Binding-site contacts:
Ligand atom F20 contacts residue MET303 of chain 1.A at 3.4 Å.
Ligand atom N9 contacts residue ASP226 of chain 1.A at 2.8 Å (salt-bridge).
Ligand atom C15 contacts residue ALA229 of chain 1.A at 3.8 Å (hydrophobic).
Ligand atom C1 contacts residue TYR83 of chain 1.A at 3.4 Å (hydrophobic).
Ligand atom C15 contacts residue GLY228 of chain 1.A at 3.4 Å.
Ligand atom O11 contacts residue THR85 of chain 1.A at 3.2 Å (h-bond).
Ligand atom C31 contacts residue THR18 of chain 1.A at 3.9 Å.
Ligand atom C7 contacts residue TYR83 of chain 1.A at 3.6 Å (hydrophobic).
Ligand atom O11 contacts residue TYR83 of chain 1.A at 3.6 Å.
Ligand atom N9 contacts residue ASP38 of chain 1.A at 2.9 Å (salt-bridge).
Ligand atom C17 contacts residue THR85 of chain 1.A at 3.8 Å.
Ligand atom C13 contacts residue THR85 of chain 1.A at 3.9 Å.
Ligand atom C15 contacts residue THR85 of chain 1.A at 3.7 Å.
Ligand atom C31 contacts residue GLY228 of chain 1.A at 3.3 Å.
Ligand atom C4 contacts residue GLY228 of chain 1.A at 3.9 Å.
Ligand atom C24 contacts residue SER230 of chain 1.A at 3.5 Å.
Ligand atom F20 contacts residue HIS301 of chain 1.A at 3.1 Å.
Ligand atom C7 contacts residue ASP38 of chain 1.A at 3.3 Å.
Ligand atom C12 contacts residue GLY228 of chain 1.A at 3.5 Å.
Ligand atom N5 contacts residue ASP38 of chain 1.A at 2.7 Å (salt-bridge).
Ligand atom N23 contacts residue GLY228 of chain 1.A at 3.0 Å (h-bond).
Ligand atom C16 contacts residue THR85 of chain 1.A at 3.5 Å.
Ligand atom C6 contacts residue ASP38 of chain 1.A at 3.6 Å.
Ligand atom C1 contacts residue THR85 of chain 1.A at 3.8 Å.
Ligand atom N9 contacts residue GLY228 of chain 1.A at 3.7 Å.
Ligand atom C26 contacts residue GLN19 of chain 1.A at 3.8 Å.
Ligand atom O22 contacts residue SER230 of chain 1.A at 3.7 Å.
Ligand atom C10 contacts residue ASP226 of chain 1.A at 3.4 Å.
Ligand atom C2 contacts residue THR85 of chain 1.A at 3.8 Å.
Ligand atom N23 contacts residue SER230 of chain 1.A at 3.9 Å.
Ligand atom C28 contacts residue PRO118 of chain 1.A at 3.6 Å (hydrophobic).
Ligand atom C24 contacts residue GLY228 of chain 1.A at 3.8 Å.
Ligand atom O11 contacts residue SER84 of chain 1.A at 3.5 Å (h-bond).
Ligand atom N9 contacts residue GLY40 of chain 1.A at 3.9 Å.
Ligand atom C30 contacts residue PHE124 of chain 1.A at 3.9 Å (hydrophobic).
Ligand atom C4 contacts residue ASP226 of chain 1.A at 3.8 Å.
Ligand atom C4 contacts residue ASP38 of chain 1.A at 3.5 Å.
Ligand atom C29 contacts residue PRO118 of chain 1.A at 3.9 Å (hydrophobic).
Ligand atom C29 contacts residue PHE124 of chain 1.A at 3.8 Å (hydrophobic).
Ligand atom C27 contacts residue GLN19 of chain 1.A at 3.8 Å.

Sequence of chain 1.A:
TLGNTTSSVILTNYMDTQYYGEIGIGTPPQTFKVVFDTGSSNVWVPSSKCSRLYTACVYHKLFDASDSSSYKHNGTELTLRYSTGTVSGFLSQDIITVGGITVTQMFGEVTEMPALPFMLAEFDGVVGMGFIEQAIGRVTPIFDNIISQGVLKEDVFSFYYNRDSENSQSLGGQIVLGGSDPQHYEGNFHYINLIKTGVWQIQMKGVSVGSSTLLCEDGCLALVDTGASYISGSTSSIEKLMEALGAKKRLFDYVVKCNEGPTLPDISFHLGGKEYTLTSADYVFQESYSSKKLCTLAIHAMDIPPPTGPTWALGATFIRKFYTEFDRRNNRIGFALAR

This protein binds this small molecule.
Small molecule (SMILES): CC(C)[C@]1(C)CC(=O)N(Cc2cc(F)cc(C(=O)N[C@@H](C)c3ccccc3)c2)C(N)=N1